Sequence of chain 1.A:
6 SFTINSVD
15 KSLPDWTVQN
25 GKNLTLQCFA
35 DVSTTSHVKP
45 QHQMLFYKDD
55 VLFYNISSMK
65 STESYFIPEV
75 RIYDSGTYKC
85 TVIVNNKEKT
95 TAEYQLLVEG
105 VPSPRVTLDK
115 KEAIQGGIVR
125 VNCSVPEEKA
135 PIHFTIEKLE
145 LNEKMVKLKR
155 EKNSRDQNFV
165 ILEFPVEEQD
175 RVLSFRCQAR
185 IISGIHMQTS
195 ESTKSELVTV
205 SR

Sequence of chain 2.A:
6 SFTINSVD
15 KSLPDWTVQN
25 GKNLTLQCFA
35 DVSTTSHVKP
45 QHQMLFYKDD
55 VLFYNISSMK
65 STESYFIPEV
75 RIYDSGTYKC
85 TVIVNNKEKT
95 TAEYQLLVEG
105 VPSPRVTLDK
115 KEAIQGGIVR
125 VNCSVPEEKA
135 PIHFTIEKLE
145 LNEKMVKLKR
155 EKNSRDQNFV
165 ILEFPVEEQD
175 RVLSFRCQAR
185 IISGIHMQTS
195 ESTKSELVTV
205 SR

The small molecule below binds the protein below.
Small molecule (SMILES): CC(=O)N[C@@H]1[C@@H](O)[C@H](O)[C@@H](CO)O[C@H]1O

Binding-site contacts:
Ligand atom C5 contacts residue SER128 of chain 1.A at 3.8 Å.
Ligand atom O7 contacts residue ILE165 of chain 1.A at 3.6 Å.
Ligand atom N2 contacts residue ILE165 of chain 1.A at 4.3 Å.
Ligand atom O6 contacts residue THR111 of chain 1.A at 3.2 Å (h-bond).
Ligand atom C6 contacts residue SER128 of chain 1.A at 3.2 Å.
Ligand atom N2 contacts residue ASN126 of chain 1.A at 2.7 Å (h-bond).
Ligand atom C4 contacts residue ASN126 of chain 1.A at 4.0 Å.
Ligand atom N2 contacts residue PHE163 of chain 1.A at 4.0 Å.
Ligand atom O5 contacts residue SER128 of chain 1.A at 4.4 Å.
Ligand atom O7 contacts residue VAL55 of chain 2.A at 3.7 Å.
Ligand atom O6 contacts residue ARG109 of chain 1.A at 4.1 Å.
Ligand atom C5 contacts residue ASN126 of chain 1.A at 3.5 Å.
Ligand atom O7 contacts residue ASN126 of chain 1.A at 4.3 Å.
Ligand atom C7 contacts residue ASN126 of chain 1.A at 3.5 Å.
Ligand atom O5 contacts residue ASN126 of chain 1.A at 2.2 Å (h-bond).
Ligand atom C1 contacts residue PHE163 of chain 1.A at 4.3 Å (hydrophobic).
Ligand atom C1 contacts residue ASN126 of chain 1.A at 1.2 Å.
Ligand atom C2 contacts residue ASN126 of chain 1.A at 2.2 Å.
Ligand atom O5 contacts residue THR111 of chain 1.A at 4.4 Å.
Ligand atom C7 contacts residue ILE165 of chain 1.A at 4.1 Å (hydrophobic).
Ligand atom O6 contacts residue SER128 of chain 1.A at 3.4 Å (h-bond).
Ligand atom C8 contacts residue ASN126 of chain 1.A at 3.9 Å.
Ligand atom C6 contacts residue ASN126 of chain 1.A at 4.4 Å.
Ligand atom C3 contacts residue ASN126 of chain 1.A at 3.6 Å.
Ligand atom O6 contacts residue ASN126 of chain 1.A at 4.0 Å.